The small molecule below binds the protein below.
Small molecule (SMILES): O=[N+]([O-])c1ccc(O)c(O)c1

Binding-site contacts:
Ligand atom O10 contacts residue PRO15 of chain 1.E at 3.8 Å.
Ligand atom O10 contacts residue BME1 of chain 1.LA at 3.6 Å.
Ligand atom C6 contacts residue ARG157 of chain 1.F at 4.0 Å.
Ligand atom O8 contacts residue GLN177 of chain 1.F at 3.8 Å.
Ligand atom O8 contacts residue FE1 of chain 1.VA at 2.4 Å.
Ligand atom O10 contacts residue TRP149 of chain 1.F at 3.5 Å.
Ligand atom O10 contacts residue TYR24 of chain 1.F at 3.7 Å.
Ligand atom O8 contacts residue ARG157 of chain 1.F at 2.9 Å (salt-bridge).
Ligand atom C1 contacts residue ARG157 of chain 1.F at 3.7 Å.
Ligand atom O11 contacts residue THR12 of chain 1.E at 3.7 Å.
Ligand atom N9 contacts residue PRO15 of chain 1.E at 3.3 Å.
Ligand atom N9 contacts residue TRP149 of chain 1.F at 4.0 Å.
Ligand atom N9 contacts residue ILE191 of chain 1.F at 3.7 Å.
Ligand atom C4 contacts residue ILE191 of chain 1.F at 3.8 Å (hydrophobic).
Ligand atom O11 contacts residue PRO15 of chain 1.E at 3.5 Å.
Ligand atom C6 contacts residue HIS147 of chain 1.F at 3.7 Å.
Ligand atom O7 contacts residue ARG157 of chain 1.F at 3.5 Å.
Ligand atom C5 contacts residue PRO15 of chain 1.E at 3.7 Å (hydrophobic).
Ligand atom C3 contacts residue ILE191 of chain 1.F at 3.6 Å (hydrophobic).
Ligand atom O7 contacts residue FE1 of chain 1.VA at 2.3 Å.
Ligand atom O11 contacts residue ILE191 of chain 1.F at 3.5 Å.
Ligand atom O8 contacts residue HIS160 of chain 1.F at 3.4 Å (h-bond).
Ligand atom C2 contacts residue ARG157 of chain 1.F at 3.3 Å.
Ligand atom O11 contacts residue GLY14 of chain 1.E at 3.8 Å.
Ligand atom C4 contacts residue PRO15 of chain 1.E at 3.3 Å (hydrophobic).
Ligand atom O11 contacts residue TYR24 of chain 1.F at 2.5 Å (h-bond).
Ligand atom O11 contacts residue ARG133 of chain 1.E at 3.9 Å.
Ligand atom N9 contacts residue TYR24 of chain 1.F at 3.4 Å (h-bond).
Ligand atom C3 contacts residue GLY14 of chain 1.E at 3.8 Å.
Ligand atom O7 contacts residue HIS147 of chain 1.F at 3.7 Å.
Ligand atom C2 contacts residue FE1 of chain 1.VA at 3.1 Å.
Ligand atom C5 contacts residue BME1 of chain 1.LA at 3.8 Å.
Ligand atom O7 contacts residue HIS160 of chain 1.F at 3.3 Å (h-bond).
Ligand atom C3 contacts residue ARG157 of chain 1.F at 4.0 Å.
Ligand atom C3 contacts residue PRO15 of chain 1.E at 3.5 Å (hydrophobic).
Ligand atom C5 contacts residue TRP149 of chain 1.F at 3.8 Å (hydrophobic).
Ligand atom O7 contacts residue TYR108 of chain 1.F at 3.3 Å (h-bond).
Ligand atom O10 contacts residue ARG133 of chain 1.E at 3.7 Å.
Ligand atom C1 contacts residue FE1 of chain 1.VA at 3.1 Å.
Ligand atom O8 contacts residue HIS162 of chain 1.F at 2.8 Å.

Sequence of chain 1.F:
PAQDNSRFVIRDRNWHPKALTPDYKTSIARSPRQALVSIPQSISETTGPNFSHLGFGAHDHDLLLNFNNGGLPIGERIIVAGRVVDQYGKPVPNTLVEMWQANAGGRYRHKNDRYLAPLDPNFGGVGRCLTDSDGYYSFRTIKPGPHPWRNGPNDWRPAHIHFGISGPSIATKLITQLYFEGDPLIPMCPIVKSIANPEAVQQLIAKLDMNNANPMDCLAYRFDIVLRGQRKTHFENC

Sequence of chain 1.E:
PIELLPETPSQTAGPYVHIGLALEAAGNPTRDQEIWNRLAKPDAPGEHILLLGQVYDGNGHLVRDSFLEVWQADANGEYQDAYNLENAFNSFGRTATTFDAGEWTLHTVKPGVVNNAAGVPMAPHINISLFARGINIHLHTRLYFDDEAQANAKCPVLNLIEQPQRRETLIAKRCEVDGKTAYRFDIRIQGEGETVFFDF